The small molecule below binds the protein below.
Small molecule (SMILES): Nc1ncnc2c1ncn2[C@H]1C[C@H](O)[C@@H](COP(=O)(O)O)O1

Binding-site contacts:
Ligand atom N6 contacts residue PRO422 of chain 1.W at 3.2 Å (h-bond).
Ligand atom C6 contacts residue VAL200 of chain 1.W at 4.2 Å (hydrophobic).
Ligand atom O1P contacts residue HIS421 of chain 1.W at 4.1 Å.
Ligand atom N6 contacts residue SER423 of chain 1.W at 3.5 Å.
Ligand atom C3' contacts residue PRO422 of chain 1.W at 3.7 Å (hydrophobic).
Ligand atom C2 contacts residue VAL200 of chain 1.W at 4.4 Å (hydrophobic).
Ligand atom N1 contacts residue GLY430 of chain 1.W at 2.9 Å (h-bond).
Ligand atom C4 contacts residue PRO201 of chain 1.W at 3.9 Å (hydrophobic).
Ligand atom N1 contacts residue PRO422 of chain 1.W at 3.6 Å.
Ligand atom P contacts residue HIS421 of chain 1.W at 3.6 Å.
Ligand atom N9 contacts residue PRO201 of chain 1.W at 3.8 Å.
Ligand atom C6 contacts residue PRO201 of chain 1.W at 4.3 Å (hydrophobic).
Ligand atom C4 contacts residue PRO422 of chain 1.W at 4.2 Å (hydrophobic).
Ligand atom O5' contacts residue HIS421 of chain 1.W at 3.0 Å (h-bond).
Ligand atom C8 contacts residue PRO201 of chain 1.W at 3.9 Å (hydrophobic).
Ligand atom N6 contacts residue PHE429 of chain 1.W at 4.1 Å.
Ligand atom O1P contacts residue HIS419 of chain 1.W at 4.3 Å.
Ligand atom C8 contacts residue HIS421 of chain 1.W at 3.8 Å.
Ligand atom P contacts residue PHE420 of chain 1.W at 4.2 Å.
Ligand atom C5' contacts residue HIS421 of chain 1.W at 3.7 Å.
Ligand atom C2 contacts residue PRO201 of chain 1.W at 4.2 Å (hydrophobic).
Ligand atom O5' contacts residue PRO422 of chain 1.W at 3.8 Å.
Ligand atom C5 contacts residue PRO422 of chain 1.W at 4.0 Å (hydrophobic).
Ligand atom C6 contacts residue GLY430 of chain 1.W at 3.9 Å.
Ligand atom N1 contacts residue VAL200 of chain 1.W at 3.9 Å.
Ligand atom O4' contacts residue HIS421 of chain 1.W at 4.2 Å.
Ligand atom C6 contacts residue SER423 of chain 1.W at 4.2 Å.
Ligand atom N3 contacts residue PRO422 of chain 1.W at 4.4 Å.
Ligand atom C5 contacts residue PRO201 of chain 1.W at 4.0 Å (hydrophobic).
Ligand atom C6 contacts residue PRO422 of chain 1.W at 3.4 Å (hydrophobic).
Ligand atom C1' contacts residue PRO201 of chain 1.W at 4.3 Å (hydrophobic).
Ligand atom N9 contacts residue PRO422 of chain 1.W at 4.3 Å.
Ligand atom C2 contacts residue GLY430 of chain 1.W at 3.6 Å.
Ligand atom N6 contacts residue GLY430 of chain 1.W at 3.0 Å (h-bond).
Ligand atom O5' contacts residue PHE420 of chain 1.W at 4.2 Å.
Ligand atom N7 contacts residue PRO201 of chain 1.W at 4.1 Å.
Ligand atom N7 contacts residue HIS421 of chain 1.W at 4.0 Å.
Ligand atom N6 contacts residue PRO424 of chain 1.W at 4.1 Å.
Ligand atom N3 contacts residue PRO201 of chain 1.W at 4.0 Å.
Ligand atom N7 contacts residue SER423 of chain 1.W at 4.0 Å.

Sequence of chain 1.W:
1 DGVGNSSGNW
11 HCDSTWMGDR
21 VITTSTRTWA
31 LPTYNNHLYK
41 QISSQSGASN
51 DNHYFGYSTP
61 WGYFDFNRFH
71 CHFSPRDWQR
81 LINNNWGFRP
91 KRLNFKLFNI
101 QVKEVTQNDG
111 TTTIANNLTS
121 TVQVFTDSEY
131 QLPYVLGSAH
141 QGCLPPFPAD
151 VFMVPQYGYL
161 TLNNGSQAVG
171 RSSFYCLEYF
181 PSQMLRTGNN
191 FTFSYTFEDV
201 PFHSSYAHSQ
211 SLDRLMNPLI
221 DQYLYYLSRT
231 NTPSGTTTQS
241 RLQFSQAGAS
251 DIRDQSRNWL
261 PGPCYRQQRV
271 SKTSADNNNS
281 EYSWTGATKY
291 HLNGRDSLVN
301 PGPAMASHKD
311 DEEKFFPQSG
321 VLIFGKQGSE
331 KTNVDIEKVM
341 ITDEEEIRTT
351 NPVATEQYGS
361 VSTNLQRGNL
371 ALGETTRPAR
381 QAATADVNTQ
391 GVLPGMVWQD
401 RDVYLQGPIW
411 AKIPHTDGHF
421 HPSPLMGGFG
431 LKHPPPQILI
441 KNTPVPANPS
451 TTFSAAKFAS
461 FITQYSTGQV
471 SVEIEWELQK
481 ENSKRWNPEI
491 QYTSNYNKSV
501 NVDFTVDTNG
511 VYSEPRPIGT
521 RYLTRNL